Binding-site contacts:
Ligand atom C6 contacts residue PRO407 of chain 1.A at 3.9 Å (hydrophobic).
Ligand atom O6 contacts residue ASN378 of chain 1.A at 3.9 Å.
Ligand atom N2 contacts residue ASN378 of chain 1.A at 3.0 Å (h-bond).
Ligand atom C7 contacts residue ASN378 of chain 1.A at 3.8 Å.
Ligand atom O6 contacts residue ASN381 of chain 1.A at 4.1 Å.
Ligand atom C1 contacts residue ARG158 of chain 1.A at 3.7 Å.
Ligand atom O6 contacts residue PRO407 of chain 1.A at 3.7 Å.
Ligand atom C2 contacts residue ASN378 of chain 1.A at 2.5 Å.
Ligand atom O5 contacts residue ASN381 of chain 1.A at 4.3 Å.
Ligand atom C8 contacts residue ASN378 of chain 1.A at 4.1 Å.
Ligand atom O5 contacts residue ASN378 of chain 1.A at 2.4 Å (h-bond).
Ligand atom O5 contacts residue THR380 of chain 1.A at 4.3 Å.
Ligand atom C2 contacts residue ARG158 of chain 1.A at 3.7 Å.
Ligand atom C1 contacts residue ASN378 of chain 1.A at 1.5 Å.
Ligand atom O3 contacts residue ARG158 of chain 1.A at 4.3 Å.
Ligand atom O5 contacts residue ARG158 of chain 1.A at 4.3 Å.
Ligand atom C8 contacts residue ASP386 of chain 1.A at 4.3 Å.
Ligand atom C8 contacts residue THR385 of chain 1.A at 3.4 Å.
Ligand atom C6 contacts residue ASN378 of chain 1.A at 4.5 Å.
Ligand atom C3 contacts residue ASN378 of chain 1.A at 3.9 Å.
Ligand atom C1 contacts residue THR380 of chain 1.A at 4.1 Å.
Ligand atom C4 contacts residue ASN378 of chain 1.A at 4.2 Å.
Ligand atom C5 contacts residue ASN378 of chain 1.A at 3.7 Å.
Ligand atom C5 contacts residue ARG158 of chain 1.A at 3.9 Å.
Ligand atom C1 contacts residue THR385 of chain 1.A at 4.4 Å.
Ligand atom C2 contacts residue THR385 of chain 1.A at 4.0 Å.
Ligand atom C3 contacts residue ARG158 of chain 1.A at 4.1 Å.

A small-molecule ligand and the protein it binds are described below.
Small molecule (SMILES): CC(=O)N[C@H]1[C@H](O[C@H]2[C@H](O)[C@@H](NC(C)=O)CO[C@@H]2CO)O[C@H](CO)[C@@H](O[C@@H]2O[C@H](CO)[C@@H](O)[C@H](O)[C@@H]2O)[C@@H]1O

Sequence of chain 1.A:
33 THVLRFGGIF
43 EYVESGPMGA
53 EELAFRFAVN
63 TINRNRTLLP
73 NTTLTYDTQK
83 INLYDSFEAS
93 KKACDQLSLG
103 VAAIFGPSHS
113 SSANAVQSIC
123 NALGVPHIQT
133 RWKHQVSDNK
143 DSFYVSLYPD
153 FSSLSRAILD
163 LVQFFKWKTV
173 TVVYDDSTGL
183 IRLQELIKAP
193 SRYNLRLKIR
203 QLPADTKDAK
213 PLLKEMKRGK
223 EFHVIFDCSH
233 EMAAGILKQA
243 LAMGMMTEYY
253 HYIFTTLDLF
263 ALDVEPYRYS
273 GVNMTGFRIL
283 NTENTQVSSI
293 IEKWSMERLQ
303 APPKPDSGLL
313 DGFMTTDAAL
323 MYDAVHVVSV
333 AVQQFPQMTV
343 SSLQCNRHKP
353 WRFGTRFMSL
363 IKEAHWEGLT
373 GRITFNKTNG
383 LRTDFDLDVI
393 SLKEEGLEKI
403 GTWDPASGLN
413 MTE